Sequence of chain 2.B:
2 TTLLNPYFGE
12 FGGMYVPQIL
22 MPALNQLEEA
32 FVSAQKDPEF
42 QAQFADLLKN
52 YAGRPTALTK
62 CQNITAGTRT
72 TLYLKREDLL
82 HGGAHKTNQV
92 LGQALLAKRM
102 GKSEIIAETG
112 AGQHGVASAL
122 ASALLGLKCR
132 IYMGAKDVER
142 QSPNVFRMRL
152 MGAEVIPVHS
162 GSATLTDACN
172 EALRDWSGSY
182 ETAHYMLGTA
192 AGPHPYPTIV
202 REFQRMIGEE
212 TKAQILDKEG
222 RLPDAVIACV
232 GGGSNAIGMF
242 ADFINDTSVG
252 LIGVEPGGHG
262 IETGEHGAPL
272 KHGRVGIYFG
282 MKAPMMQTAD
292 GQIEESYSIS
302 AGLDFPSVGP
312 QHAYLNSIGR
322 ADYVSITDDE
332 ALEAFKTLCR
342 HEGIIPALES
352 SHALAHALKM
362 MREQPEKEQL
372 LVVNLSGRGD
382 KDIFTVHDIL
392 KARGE

This small molecule binds to this protein.
Small molecule (SMILES): Cc1ncc(COP(=O)(O)O)c(/C=N/C(CO)C(=O)O)c1O

Binding-site contacts:
Ligand atom O contacts residue THR110 of chain 2.B at 2.7 Å (h-bond).
Ligand atom OG contacts residue ALA112 of chain 2.B at 2.8 Å (h-bond).
Ligand atom O2P contacts residue ASN236 of chain 2.B at 2.9 Å (h-bond).
Ligand atom N1 contacts residue SER377 of chain 2.B at 2.9 Å (h-bond).
Ligand atom N contacts residue GLY303 of chain 2.B at 3.7 Å.
Ligand atom O4P contacts residue LYS87 of chain 2.B at 3.2 Å (salt-bridge).
Ligand atom P contacts residue SER235 of chain 2.B at 3.5 Å.
Ligand atom C6 contacts residue SER377 of chain 2.B at 3.5 Å.
Ligand atom CB contacts residue GLY303 of chain 2.B at 3.4 Å.
Ligand atom C4 contacts residue LYS87 of chain 2.B at 3.7 Å.
Ligand atom C4A contacts residue GLY303 of chain 2.B at 3.3 Å.
Ligand atom O contacts residue ALA112 of chain 2.B at 3.6 Å.
Ligand atom O3P contacts residue GLY232 of chain 2.B at 2.8 Å (h-bond).
Ligand atom O3P contacts residue GLY233 of chain 2.B at 3.3 Å (h-bond).
Ligand atom O2P contacts residue HIS86 of chain 2.B at 3.0 Å (h-bond).
Ligand atom P contacts residue GLY234 of chain 2.B at 3.7 Å.
Ligand atom OXT contacts residue HIS115 of chain 2.B at 2.9 Å (h-bond).
Ligand atom O3P contacts residue SER235 of chain 2.B at 3.4 Å (h-bond).
Ligand atom O contacts residue GLY111 of chain 2.B at 2.9 Å (h-bond).
Ligand atom C6 contacts residue GLU350 of chain 2.B at 3.6 Å.
Ligand atom C contacts residue HIS115 of chain 2.B at 3.7 Å.
Ligand atom O3 contacts residue GLN114 of chain 2.B at 3.2 Å.
Ligand atom O1P contacts residue THR190 of chain 2.B at 2.6 Å (h-bond).
Ligand atom O1P contacts residue GLY234 of chain 2.B at 3.5 Å (h-bond).
Ligand atom P contacts residue LYS87 of chain 2.B at 3.7 Å.
Ligand atom C contacts residue THR110 of chain 2.B at 3.5 Å.
Ligand atom OG contacts residue GLY111 of chain 2.B at 3.3 Å (h-bond).
Ligand atom C6 contacts residue CYS230 of chain 2.B at 3.7 Å (hydrophobic).
Ligand atom O1P contacts residue SER235 of chain 2.B at 2.7 Å (h-bond).
Ligand atom O contacts residue HIS115 of chain 2.B at 3.8 Å.
Ligand atom OXT contacts residue GLN114 of chain 2.B at 3.0 Å (h-bond).
Ligand atom OXT contacts residue THR110 of chain 2.B at 3.5 Å (h-bond).
Ligand atom C5A contacts residue GLY303 of chain 2.B at 3.4 Å.
Ligand atom O1P contacts residue LYS87 of chain 2.B at 3.1 Å (salt-bridge).
Ligand atom O3P contacts residue GLY234 of chain 2.B at 2.8 Å (h-bond).
Ligand atom N contacts residue LYS87 of chain 2.B at 3.5 Å.
Ligand atom N1 contacts residue GLU350 of chain 2.B at 3.4 Å.
Ligand atom O2P contacts residue SER235 of chain 2.B at 3.2 Å (h-bond).
Ligand atom C4A contacts residue LYS87 of chain 2.B at 3.3 Å.
Ligand atom OXT contacts residue GLY113 of chain 2.B at 3.7 Å.